Sequence of chain 1.B:
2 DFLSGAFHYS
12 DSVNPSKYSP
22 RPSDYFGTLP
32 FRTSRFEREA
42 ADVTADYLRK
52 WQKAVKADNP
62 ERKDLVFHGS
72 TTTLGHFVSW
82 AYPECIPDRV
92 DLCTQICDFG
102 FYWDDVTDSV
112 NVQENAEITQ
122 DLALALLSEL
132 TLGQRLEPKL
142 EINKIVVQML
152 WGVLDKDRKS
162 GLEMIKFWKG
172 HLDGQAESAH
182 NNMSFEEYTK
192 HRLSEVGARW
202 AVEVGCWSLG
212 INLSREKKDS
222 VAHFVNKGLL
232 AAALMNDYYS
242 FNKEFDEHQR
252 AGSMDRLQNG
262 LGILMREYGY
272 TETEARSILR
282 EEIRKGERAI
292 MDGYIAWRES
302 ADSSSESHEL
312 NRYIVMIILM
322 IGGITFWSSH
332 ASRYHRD

The protein below binds the small molecule below.
Small molecule (SMILES): CC[N+](CC)(CC)Cc1ccccc1

Binding-site contacts:
Ligand atom C1 contacts residue PHE102 of chain 1.B at 4.1 Å (hydrophobic).
Ligand atom C13 contacts residue PHE102 of chain 1.B at 4.5 Å (hydrophobic).
Ligand atom C7 contacts residue VAL197 of chain 1.B at 2.8 Å (hydrophobic).
Ligand atom C3 contacts residue ARG334 of chain 1.B at 4.2 Å.
Ligand atom C11 contacts residue CYS98 of chain 1.B at 4.1 Å (hydrophobic).
Ligand atom C5 contacts residue HIS172 of chain 1.B at 3.7 Å.
Ligand atom C2 contacts residue PHE102 of chain 1.B at 3.7 Å (hydrophobic).
Ligand atom C10 contacts residue ALA202 of chain 1.B at 3.5 Å (hydrophobic).
Ligand atom C12 contacts residue CYS98 of chain 1.B at 3.8 Å (hydrophobic).
Ligand atom C1 contacts residue CYS98 of chain 1.B at 4.4 Å (hydrophobic).
Ligand atom C12 contacts residue PHE78 of chain 1.B at 3.2 Å (hydrophobic).
Ligand atom C11 contacts residue TYR83 of chain 1.B at 3.4 Å (hydrophobic).
Ligand atom C6 contacts residue VAL197 of chain 1.B at 4.2 Å (hydrophobic).
Ligand atom C4 contacts residue HIS172 of chain 1.B at 4.1 Å.
Ligand atom C5 contacts residue VAL197 of chain 1.B at 4.2 Å (hydrophobic).
Ligand atom C5 contacts residue ASP105 of chain 1.B at 3.8 Å.
Ligand atom C4 contacts residue GLY101 of chain 1.B at 4.1 Å.
Ligand atom C11 contacts residue ALA202 of chain 1.B at 3.8 Å (hydrophobic).
Ligand atom C3 contacts residue PHE102 of chain 1.B at 3.9 Å (hydrophobic).
Ligand atom C5 contacts residue GLY101 of chain 1.B at 4.2 Å.
Ligand atom C3 contacts residue GLY101 of chain 1.B at 4.4 Å.
Ligand atom C11 contacts residue PHE78 of chain 1.B at 4.2 Å (hydrophobic).
Ligand atom C1 contacts residue TRP201 of chain 1.B at 4.1 Å (hydrophobic).
Ligand atom C3 contacts residue PPV1 of chain 1.L at 3.3 Å.
Ligand atom C9 contacts residue TRP201 of chain 1.B at 3.8 Å (hydrophobic).
Ligand atom C3 contacts residue ASP105 of chain 1.B at 4.1 Å.
Ligand atom C13 contacts residue PHE78 of chain 1.B at 3.9 Å (hydrophobic).
Ligand atom C10 contacts residue VAL205 of chain 1.B at 4.2 Å (hydrophobic).
Ligand atom C2 contacts residue ASP105 of chain 1.B at 4.4 Å.
Ligand atom N contacts residue GLY101 of chain 1.B at 4.1 Å.
Ligand atom C2 contacts residue GLY101 of chain 1.B at 3.4 Å.
Ligand atom C7 contacts residue GLY198 of chain 1.B at 4.3 Å.
Ligand atom C12 contacts residue TYR83 of chain 1.B at 4.3 Å (hydrophobic).
Ligand atom C10 contacts residue TYR83 of chain 1.B at 4.1 Å (hydrophobic).
Ligand atom C10 contacts residue TRP201 of chain 1.B at 4.4 Å (hydrophobic).
Ligand atom C13 contacts residue CYS98 of chain 1.B at 4.3 Å (hydrophobic).
Ligand atom C4 contacts residue TRP201 of chain 1.B at 3.7 Å (hydrophobic).
Ligand atom C1 contacts residue GLY101 of chain 1.B at 3.5 Å.